Sequence of chain 1.B:
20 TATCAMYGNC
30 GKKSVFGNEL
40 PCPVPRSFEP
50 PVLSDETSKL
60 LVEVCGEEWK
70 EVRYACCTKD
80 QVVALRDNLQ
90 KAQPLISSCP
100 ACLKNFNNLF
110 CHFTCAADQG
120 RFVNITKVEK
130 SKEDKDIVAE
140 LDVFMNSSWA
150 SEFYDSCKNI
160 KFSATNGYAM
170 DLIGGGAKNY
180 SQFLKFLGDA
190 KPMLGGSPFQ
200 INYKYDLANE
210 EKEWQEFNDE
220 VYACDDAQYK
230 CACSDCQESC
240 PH

Binding-site contacts:
Ligand atom O5 contacts residue GLN181 of chain 1.B at 3.9 Å.
Ligand atom C3 contacts residue SER180 of chain 1.B at 3.8 Å.
Ligand atom C2 contacts residue SER180 of chain 1.B at 3.5 Å.
Ligand atom O7 contacts residue GLN181 of chain 1.B at 4.0 Å.
Ligand atom C1 contacts residue SER180 of chain 1.B at 3.3 Å.
Ligand atom C4 contacts residue ASN178 of chain 1.B at 4.2 Å.
Ligand atom C8 contacts residue SER180 of chain 1.B at 4.2 Å.
Ligand atom C1 contacts residue ASN178 of chain 1.B at 1.4 Å.
Ligand atom C5 contacts residue ASN178 of chain 1.B at 3.7 Å.
Ligand atom O7 contacts residue ASN178 of chain 1.B at 3.1 Å (h-bond).
Ligand atom C3 contacts residue ASN178 of chain 1.B at 3.7 Å.
Ligand atom C6 contacts residue GLN181 of chain 1.B at 4.3 Å.
Ligand atom C7 contacts residue SER180 of chain 1.B at 4.0 Å.
Ligand atom C5 contacts residue GLN181 of chain 1.B at 3.7 Å.
Ligand atom C7 contacts residue ASN178 of chain 1.B at 3.1 Å.
Ligand atom C1 contacts residue GLN181 of chain 1.B at 3.9 Å.
Ligand atom O6 contacts residue GLN181 of chain 1.B at 4.0 Å.
Ligand atom C8 contacts residue TYR179 of chain 1.B at 3.4 Å (hydrophobic).
Ligand atom C2 contacts residue ASN178 of chain 1.B at 2.4 Å.
Ligand atom O5 contacts residue ASN178 of chain 1.B at 2.4 Å (h-bond).
Ligand atom N2 contacts residue SER180 of chain 1.B at 3.0 Å (h-bond).
Ligand atom O5 contacts residue SER180 of chain 1.B at 4.5 Å.
Ligand atom N2 contacts residue ASN178 of chain 1.B at 2.8 Å (h-bond).
Ligand atom C8 contacts residue ASN178 of chain 1.B at 4.3 Å.

This protein binds this small molecule.
Small molecule (SMILES): CC(=O)N[C@H]1[C@H](O[C@H]2[C@H](O)[C@@H](NC(C)=O)CO[C@@H]2CO)O[C@H](CO)[C@@H](O[C@@H]2O[C@H](CO)[C@@H](O)[C@H](O[C@H]3O[C@H](CO)[C@@H](O)[C@H](O)[C@@H]3O)[C@@H]2O)[C@@H]1O